Sequence of chain 1.D:
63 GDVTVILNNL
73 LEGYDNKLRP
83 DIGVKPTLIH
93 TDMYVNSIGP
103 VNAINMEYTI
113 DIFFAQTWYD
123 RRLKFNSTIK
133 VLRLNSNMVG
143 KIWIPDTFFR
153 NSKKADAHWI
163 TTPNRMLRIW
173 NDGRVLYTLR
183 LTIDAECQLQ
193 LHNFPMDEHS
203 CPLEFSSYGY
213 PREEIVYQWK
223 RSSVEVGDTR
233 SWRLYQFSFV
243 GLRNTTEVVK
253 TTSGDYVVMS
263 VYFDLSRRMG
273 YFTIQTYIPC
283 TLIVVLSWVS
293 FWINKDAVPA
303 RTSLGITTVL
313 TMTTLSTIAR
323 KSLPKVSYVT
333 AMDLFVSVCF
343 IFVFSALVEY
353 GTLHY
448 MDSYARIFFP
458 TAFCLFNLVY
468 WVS

Binding-site contacts:
Ligand atom C8 contacts residue ASN128 of chain 1.D at 3.3 Å.
Ligand atom C7 contacts residue LYS126 of chain 1.D at 4.3 Å.
Ligand atom O7 contacts residue ASN128 of chain 1.D at 4.2 Å.
Ligand atom C1 contacts residue ASN128 of chain 1.D at 1.4 Å.
Ligand atom C3 contacts residue ASN128 of chain 1.D at 3.8 Å.
Ligand atom O5 contacts residue ASN128 of chain 1.D at 2.4 Å (h-bond).
Ligand atom C7 contacts residue ASN128 of chain 1.D at 3.3 Å.
Ligand atom C5 contacts residue ASN128 of chain 1.D at 3.7 Å.
Ligand atom N2 contacts residue ASN128 of chain 1.D at 2.9 Å (h-bond).
Ligand atom C4 contacts residue ASN128 of chain 1.D at 4.2 Å.
Ligand atom O7 contacts residue LYS126 of chain 1.D at 3.3 Å.
Ligand atom C2 contacts residue ASN128 of chain 1.D at 2.5 Å.

A protein and the small-molecule ligand that binds it are described below.
Small molecule (SMILES): CC(=O)N[C@@H]1[C@@H](O)[C@H](O)[C@@H](CO)O[C@H]1O